Sequence of chain 1.I:
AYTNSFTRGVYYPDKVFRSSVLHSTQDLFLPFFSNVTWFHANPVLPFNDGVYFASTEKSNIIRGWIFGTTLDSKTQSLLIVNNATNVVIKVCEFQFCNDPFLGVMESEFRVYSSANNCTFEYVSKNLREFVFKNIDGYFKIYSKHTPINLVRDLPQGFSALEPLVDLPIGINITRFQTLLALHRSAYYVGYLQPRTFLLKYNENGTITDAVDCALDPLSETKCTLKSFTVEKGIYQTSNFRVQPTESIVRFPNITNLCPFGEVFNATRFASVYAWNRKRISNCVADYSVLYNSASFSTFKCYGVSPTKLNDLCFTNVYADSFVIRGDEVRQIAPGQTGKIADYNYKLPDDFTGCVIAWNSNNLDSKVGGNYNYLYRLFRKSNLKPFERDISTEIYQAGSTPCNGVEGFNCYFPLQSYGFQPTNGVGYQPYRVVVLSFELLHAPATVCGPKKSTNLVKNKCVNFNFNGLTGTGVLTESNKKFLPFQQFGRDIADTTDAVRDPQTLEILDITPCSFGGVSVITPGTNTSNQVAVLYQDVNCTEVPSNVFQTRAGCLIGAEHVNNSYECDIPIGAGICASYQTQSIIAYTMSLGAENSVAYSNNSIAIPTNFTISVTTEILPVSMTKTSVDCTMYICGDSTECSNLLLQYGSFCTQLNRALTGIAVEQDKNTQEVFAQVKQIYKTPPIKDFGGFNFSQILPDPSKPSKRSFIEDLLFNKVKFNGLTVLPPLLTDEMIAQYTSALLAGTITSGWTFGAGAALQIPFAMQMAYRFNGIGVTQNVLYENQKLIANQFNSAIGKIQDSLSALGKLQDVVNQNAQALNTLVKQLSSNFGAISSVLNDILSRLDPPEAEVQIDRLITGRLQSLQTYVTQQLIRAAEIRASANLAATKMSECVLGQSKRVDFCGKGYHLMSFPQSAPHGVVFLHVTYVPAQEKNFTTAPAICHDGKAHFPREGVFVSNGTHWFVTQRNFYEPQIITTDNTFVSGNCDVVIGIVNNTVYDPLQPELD

Binding-site contacts:
Ligand atom C1 contacts residue ASN657 of chain 1.I at 1.4 Å.
Ligand atom C3 contacts residue ASN657 of chain 1.I at 3.8 Å.
Ligand atom C2 contacts residue ASN657 of chain 1.I at 2.4 Å.
Ligand atom O5 contacts residue ASN657 of chain 1.I at 2.4 Å (h-bond).
Ligand atom C8 contacts residue HIS655 of chain 1.I at 4.2 Å.
Ligand atom N2 contacts residue ASN657 of chain 1.I at 2.9 Å (h-bond).
Ligand atom C7 contacts residue ASN657 of chain 1.I at 3.6 Å.
Ligand atom O7 contacts residue ASN657 of chain 1.I at 3.8 Å.
Ligand atom C4 contacts residue ASN657 of chain 1.I at 4.2 Å.
Ligand atom C5 contacts residue ASN657 of chain 1.I at 3.7 Å.

The protein below binds the small molecule below.
Small molecule (SMILES): CC(=O)N[C@@H]1[C@@H](O)[C@H](O)[C@@H](CO)O[C@H]1O